This small molecule binds to this protein.
Small molecule (SMILES): CC(=O)N[C@@H]1[C@@H](O)[C@H](O)[C@@H](CO)O[C@H]1O

Sequence of chain 4.K:
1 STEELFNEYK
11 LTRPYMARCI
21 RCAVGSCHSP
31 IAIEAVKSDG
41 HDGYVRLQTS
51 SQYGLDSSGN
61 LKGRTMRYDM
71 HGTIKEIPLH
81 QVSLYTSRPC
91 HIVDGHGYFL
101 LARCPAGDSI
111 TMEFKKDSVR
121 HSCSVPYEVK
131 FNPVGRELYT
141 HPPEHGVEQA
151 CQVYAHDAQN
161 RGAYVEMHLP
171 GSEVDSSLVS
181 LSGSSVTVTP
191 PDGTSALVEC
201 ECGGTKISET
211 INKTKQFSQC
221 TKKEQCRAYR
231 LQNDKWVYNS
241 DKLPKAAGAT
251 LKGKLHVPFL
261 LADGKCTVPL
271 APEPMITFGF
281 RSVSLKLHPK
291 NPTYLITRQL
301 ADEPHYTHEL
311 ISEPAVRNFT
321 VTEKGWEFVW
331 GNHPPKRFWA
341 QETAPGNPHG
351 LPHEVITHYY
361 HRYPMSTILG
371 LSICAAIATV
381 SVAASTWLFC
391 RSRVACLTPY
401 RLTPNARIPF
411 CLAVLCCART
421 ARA

Binding-site contacts:
Ligand atom N2 contacts residue ILE211 of chain 4.K at 4.0 Å.
Ligand atom C4 contacts residue ASN212 of chain 4.K at 4.2 Å.
Ligand atom C5 contacts residue ASN212 of chain 4.K at 3.7 Å.
Ligand atom C1 contacts residue ASN212 of chain 4.K at 1.4 Å.
Ligand atom C7 contacts residue ASN212 of chain 4.K at 3.7 Å.
Ligand atom O7 contacts residue ASN212 of chain 4.K at 4.1 Å.
Ligand atom C1 contacts residue ILE211 of chain 4.K at 4.2 Å (hydrophobic).
Ligand atom O5 contacts residue ASN212 of chain 4.K at 2.4 Å (h-bond).
Ligand atom C3 contacts residue ASN212 of chain 4.K at 3.8 Å.
Ligand atom C2 contacts residue ASN212 of chain 4.K at 2.5 Å.
Ligand atom N2 contacts residue ASN212 of chain 4.K at 2.9 Å (h-bond).